Sequence of chain 2.A:
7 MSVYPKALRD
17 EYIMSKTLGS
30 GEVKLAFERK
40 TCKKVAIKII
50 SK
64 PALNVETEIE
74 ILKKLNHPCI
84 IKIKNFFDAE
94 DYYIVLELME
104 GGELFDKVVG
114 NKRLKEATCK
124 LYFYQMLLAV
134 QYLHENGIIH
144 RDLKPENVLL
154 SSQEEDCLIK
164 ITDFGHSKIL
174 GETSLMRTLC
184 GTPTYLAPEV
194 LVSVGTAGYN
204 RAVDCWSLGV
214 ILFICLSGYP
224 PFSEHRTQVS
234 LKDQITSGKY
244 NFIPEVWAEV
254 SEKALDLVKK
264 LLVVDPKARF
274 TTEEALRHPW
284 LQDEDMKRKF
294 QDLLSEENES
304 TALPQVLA

The small molecule below binds the protein below.
Small molecule (SMILES): NC(=O)c1ccc2[nH]c(-c3ccc(OCC4CCN(Cc5ccc(Cl)cc5)CC4)cc3)nc2c1

Binding-site contacts:
Ligand atom C10 contacts residue MET102 of chain 2.A at 3.4 Å (hydrophobic).
Ligand atom C13 contacts residue LEU24 of chain 2.A at 3.7 Å (hydrophobic).
Ligand atom N3 contacts residue GLU106 of chain 2.A at 3.3 Å (salt-bridge).
Ligand atom C3 contacts residue VAL32 of chain 2.A at 3.8 Å (hydrophobic).
Ligand atom O1 contacts residue GLY105 of chain 2.A at 3.8 Å.
Ligand atom OAB contacts residue LYS47 of chain 2.A at 2.9 Å (salt-bridge).
Ligand atom C8 contacts residue LEU99 of chain 2.A at 3.9 Å (hydrophobic).
Ligand atom N1 contacts residue ASP166 of chain 2.A at 3.6 Å.
Ligand atom OAB contacts residue ASP166 of chain 2.A at 3.5 Å.
Ligand atom C12 contacts residue LEU24 of chain 2.A at 4.0 Å (hydrophobic).
Ligand atom C8 contacts residue THR165 of chain 2.A at 3.2 Å.
Ligand atom C4 contacts residue LEU152 of chain 2.A at 3.7 Å (hydrophobic).
Ligand atom C20 contacts residue LYS22 of chain 2.A at 3.7 Å.
Ligand atom C1 contacts residue LYS47 of chain 2.A at 3.6 Å.
Ligand atom C2 contacts residue THR165 of chain 2.A at 3.6 Å.
Ligand atom C1 contacts residue ASP166 of chain 2.A at 3.9 Å.
Ligand atom C11 contacts residue GLY105 of chain 2.A at 3.6 Å.
Ligand atom C14 contacts residue LEU24 of chain 2.A at 4.1 Å (hydrophobic).
Ligand atom C7 contacts residue LEU152 of chain 2.A at 3.6 Å (hydrophobic).
Ligand atom C10 contacts residue GLY105 of chain 2.A at 4.1 Å.
Ligand atom C19 contacts residue LEU24 of chain 2.A at 4.1 Å (hydrophobic).
Ligand atom C17 contacts residue GLU103 of chain 2.A at 3.5 Å.
Ligand atom N4 contacts residue VAL32 of chain 2.A at 4.0 Å.
Ligand atom C14 contacts residue GLU106 of chain 2.A at 3.7 Å.
Ligand atom C16 contacts residue GLU103 of chain 2.A at 3.9 Å.
Ligand atom O1 contacts residue LEU24 of chain 2.A at 4.1 Å.
Ligand atom C13 contacts residue GLY105 of chain 2.A at 3.7 Å.
Ligand atom C5 contacts residue LEU152 of chain 2.A at 3.8 Å (hydrophobic).
Ligand atom C1 contacts residue THR165 of chain 2.A at 3.5 Å.
Ligand atom C4 contacts residue VAL32 of chain 2.A at 3.8 Å (hydrophobic).
Ligand atom OAB contacts residue THR165 of chain 2.A at 2.9 Å (h-bond).
Ligand atom C11 contacts residue MET102 of chain 2.A at 3.2 Å (hydrophobic).
Ligand atom N4 contacts residue LEU152 of chain 2.A at 3.9 Å.
Ligand atom N1 contacts residue LYS47 of chain 2.A at 4.0 Å.
Ligand atom C6 contacts residue LEU152 of chain 2.A at 3.6 Å (hydrophobic).
Ligand atom C7 contacts residue THR165 of chain 2.A at 4.1 Å.
Ligand atom C12 contacts residue GLY105 of chain 2.A at 3.4 Å.
Ligand atom N1 contacts residue ASN150 of chain 2.A at 3.8 Å.
Ligand atom N3 contacts residue LEU152 of chain 2.A at 3.7 Å.
Ligand atom CAS contacts residue GLY105 of chain 2.A at 4.0 Å.